The small molecule below binds the protein below.
Small molecule (SMILES): CC(=O)N[C@@H]1[C@@H](O)[C@H](O)[C@@H](CO)O[C@H]1O

Sequence of chain 1.R:
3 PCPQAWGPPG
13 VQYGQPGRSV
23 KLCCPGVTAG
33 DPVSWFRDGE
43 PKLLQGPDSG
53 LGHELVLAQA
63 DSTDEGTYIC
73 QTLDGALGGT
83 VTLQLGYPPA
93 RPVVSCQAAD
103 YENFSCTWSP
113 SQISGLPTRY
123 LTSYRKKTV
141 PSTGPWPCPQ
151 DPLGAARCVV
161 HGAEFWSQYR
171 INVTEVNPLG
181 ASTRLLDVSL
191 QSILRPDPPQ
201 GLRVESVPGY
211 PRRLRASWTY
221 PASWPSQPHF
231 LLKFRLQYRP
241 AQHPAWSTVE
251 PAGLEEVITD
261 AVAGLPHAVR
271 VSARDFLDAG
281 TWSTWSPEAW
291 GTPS

Binding-site contacts:
Ligand atom C1 contacts residue GLU104 of chain 1.R at 4.0 Å.
Ligand atom C6 contacts residue HIS161 of chain 1.R at 4.1 Å.
Ligand atom C3 contacts residue ASN105 of chain 1.R at 3.9 Å.
Ligand atom C2 contacts residue ASN105 of chain 1.R at 2.6 Å.
Ligand atom O7 contacts residue ASN105 of chain 1.R at 4.5 Å.
Ligand atom C8 contacts residue ASP102 of chain 1.R at 3.1 Å.
Ligand atom C5 contacts residue ASN105 of chain 1.R at 3.7 Å.
Ligand atom N2 contacts residue ASP102 of chain 1.R at 3.5 Å (salt-bridge).
Ligand atom O5 contacts residue ASN105 of chain 1.R at 2.4 Å (h-bond).
Ligand atom C2 contacts residue GLU104 of chain 1.R at 4.2 Å.
Ligand atom C5 contacts residue HIS161 of chain 1.R at 4.3 Å.
Ligand atom C4 contacts residue ASN105 of chain 1.R at 4.3 Å.
Ligand atom C8 contacts residue SER223 of chain 1.R at 4.3 Å.
Ligand atom N2 contacts residue ASN105 of chain 1.R at 3.1 Å (h-bond).
Ligand atom C7 contacts residue ASN105 of chain 1.R at 4.0 Å.
Ligand atom N2 contacts residue GLU104 of chain 1.R at 3.7 Å.
Ligand atom O5 contacts residue HIS161 of chain 1.R at 3.1 Å (h-bond).
Ligand atom C1 contacts residue HIS161 of chain 1.R at 4.0 Å.
Ligand atom C3 contacts residue GLU104 of chain 1.R at 4.2 Å.
Ligand atom C1 contacts residue ASN105 of chain 1.R at 1.5 Å.
Ligand atom C7 contacts residue ASP102 of chain 1.R at 3.6 Å.